Sequence of chain 1.B:
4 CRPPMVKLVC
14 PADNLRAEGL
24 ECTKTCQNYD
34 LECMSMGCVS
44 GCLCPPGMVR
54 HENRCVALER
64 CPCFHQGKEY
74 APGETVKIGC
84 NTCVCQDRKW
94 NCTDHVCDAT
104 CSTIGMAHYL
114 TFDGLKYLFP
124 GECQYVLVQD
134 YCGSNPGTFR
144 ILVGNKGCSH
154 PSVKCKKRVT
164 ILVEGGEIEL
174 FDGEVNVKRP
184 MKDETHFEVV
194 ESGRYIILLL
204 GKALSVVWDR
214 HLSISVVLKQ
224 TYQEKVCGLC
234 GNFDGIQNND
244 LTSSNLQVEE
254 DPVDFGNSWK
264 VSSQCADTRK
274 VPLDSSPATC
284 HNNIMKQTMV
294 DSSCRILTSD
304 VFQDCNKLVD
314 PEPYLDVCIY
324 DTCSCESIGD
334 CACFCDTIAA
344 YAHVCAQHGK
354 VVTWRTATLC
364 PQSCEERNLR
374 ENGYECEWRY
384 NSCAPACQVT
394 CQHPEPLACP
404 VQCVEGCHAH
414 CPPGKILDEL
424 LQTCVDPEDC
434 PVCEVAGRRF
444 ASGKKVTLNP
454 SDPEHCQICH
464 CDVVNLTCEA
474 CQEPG

This protein binds this small molecule.
Small molecule (SMILES): CC(=O)N[C@@H]1[C@@H](O)[C@H](O)[C@@H](CO)O[C@H]1O

Binding-site contacts:
Ligand atom O5 contacts residue ASN384 of chain 1.B at 2.4 Å (h-bond).
Ligand atom C8 contacts residue ASN384 of chain 1.B at 3.9 Å.
Ligand atom C1 contacts residue SER385 of chain 1.B at 4.1 Å.
Ligand atom C3 contacts residue ASN384 of chain 1.B at 3.8 Å.
Ligand atom C4 contacts residue ASN384 of chain 1.B at 4.2 Å.
Ligand atom C6 contacts residue CYS386 of chain 1.B at 4.4 Å (hydrophobic).
Ligand atom O7 contacts residue ASN384 of chain 1.B at 3.0 Å (h-bond).
Ligand atom C5 contacts residue CYS386 of chain 1.B at 4.4 Å (hydrophobic).
Ligand atom C8 contacts residue LEU372 of chain 1.D at 4.4 Å (hydrophobic).
Ligand atom C6 contacts residue ASN384 of chain 1.B at 4.4 Å.
Ligand atom C5 contacts residue ASN384 of chain 1.B at 3.7 Å.
Ligand atom C2 contacts residue ASN384 of chain 1.B at 2.4 Å.
Ligand atom C1 contacts residue ASN384 of chain 1.B at 1.4 Å.
Ligand atom O7 contacts residue TYR383 of chain 1.B at 3.3 Å (h-bond).
Ligand atom C8 contacts residue TYR383 of chain 1.B at 3.4 Å (hydrophobic).
Ligand atom C7 contacts residue ASN384 of chain 1.B at 2.9 Å.
Ligand atom O5 contacts residue CYS386 of chain 1.B at 4.0 Å.
Ligand atom C7 contacts residue TYR383 of chain 1.B at 3.7 Å (hydrophobic).
Ligand atom N2 contacts residue ASN384 of chain 1.B at 2.8 Å (h-bond).

Sequence of chain 1.D:
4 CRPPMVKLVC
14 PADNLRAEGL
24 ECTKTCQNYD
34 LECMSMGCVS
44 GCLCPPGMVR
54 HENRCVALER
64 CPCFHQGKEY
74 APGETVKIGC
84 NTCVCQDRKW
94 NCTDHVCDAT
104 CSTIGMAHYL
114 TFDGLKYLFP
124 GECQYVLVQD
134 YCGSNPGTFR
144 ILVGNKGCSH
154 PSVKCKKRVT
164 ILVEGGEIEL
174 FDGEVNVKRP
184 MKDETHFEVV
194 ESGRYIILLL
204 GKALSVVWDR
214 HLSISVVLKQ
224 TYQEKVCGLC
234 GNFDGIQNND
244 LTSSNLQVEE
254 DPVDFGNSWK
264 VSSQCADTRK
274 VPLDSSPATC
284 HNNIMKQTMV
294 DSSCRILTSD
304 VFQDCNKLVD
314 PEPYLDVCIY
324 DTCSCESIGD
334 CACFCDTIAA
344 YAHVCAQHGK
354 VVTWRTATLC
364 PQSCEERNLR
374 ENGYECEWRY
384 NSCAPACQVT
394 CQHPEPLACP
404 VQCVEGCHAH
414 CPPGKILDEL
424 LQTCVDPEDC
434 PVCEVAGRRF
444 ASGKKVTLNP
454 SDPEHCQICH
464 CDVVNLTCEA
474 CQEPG